Binding-site contacts:
Ligand atom C3 contacts residue VAL457 of chain 1.E at 3.8 Å (hydrophobic).
Ligand atom C27 contacts residue PHE74 of chain 1.A at 3.8 Å (hydrophobic).
Ligand atom C35 contacts residue TYR456 of chain 1.E at 4.0 Å (hydrophobic).
Ligand atom O12 contacts residue ARG48 of chain 1.C at 3.6 Å (salt-bridge).
Ligand atom C29 contacts residue LEU77 of chain 1.A at 4.3 Å (hydrophobic).
Ligand atom O32 contacts residue PHE37 of chain 1.C at 4.3 Å.
Ligand atom C33 contacts residue TYR456 of chain 1.E at 3.9 Å (hydrophobic).
Ligand atom C32 contacts residue PHE37 of chain 1.C at 4.3 Å (hydrophobic).
Ligand atom O32 contacts residue VAL41 of chain 1.C at 4.3 Å.
Ligand atom C26 contacts residue PHE37 of chain 1.C at 3.9 Å (hydrophobic).
Ligand atom C24 contacts residue SER70 of chain 1.A at 2.8 Å.
Ligand atom C3A contacts residue THR452 of chain 1.E at 3.4 Å.
Ligand atom O12 contacts residue SER43 of chain 1.C at 3.8 Å.
Ligand atom C22 contacts residue SER70 of chain 1.A at 4.3 Å.
Ligand atom C2A contacts residue PHE74 of chain 1.A at 3.5 Å (hydrophobic).
Ligand atom O14 contacts residue ARG48 of chain 1.C at 3.0 Å (salt-bridge).
Ligand atom C28 contacts residue PHE74 of chain 1.A at 3.6 Å (hydrophobic).
Ligand atom C26 contacts residue SER70 of chain 1.A at 3.2 Å.
Ligand atom C2C contacts residue PHE74 of chain 1.A at 3.2 Å (hydrophobic).
Ligand atom C3B contacts residue TYR456 of chain 1.E at 4.0 Å (hydrophobic).
Ligand atom C39 contacts residue THR452 of chain 1.E at 4.0 Å.
Ligand atom C3B contacts residue THR452 of chain 1.E at 3.9 Å.
Ligand atom C2D contacts residue PHE74 of chain 1.A at 4.3 Å (hydrophobic).
Ligand atom C27 contacts residue SER70 of chain 1.A at 4.4 Å.
Ligand atom C37 contacts residue THR452 of chain 1.E at 4.2 Å.
Ligand atom O32 contacts residue GLU40 of chain 1.C at 4.2 Å.
Ligand atom P contacts residue ARG48 of chain 1.C at 3.9 Å.
Ligand atom C34 contacts residue VAL453 of chain 1.E at 4.3 Å (hydrophobic).
Ligand atom C23 contacts residue SER70 of chain 1.A at 3.9 Å.
Ligand atom C3A contacts residue TYR456 of chain 1.E at 3.5 Å (hydrophobic).
Ligand atom C2B contacts residue LEU77 of chain 1.A at 4.2 Å (hydrophobic).
Ligand atom C37 contacts residue TYR456 of chain 1.E at 4.2 Å (hydrophobic).
Ligand atom C29 contacts residue PHE74 of chain 1.A at 3.8 Å (hydrophobic).
Ligand atom C25 contacts residue SER70 of chain 1.A at 3.6 Å.
Ligand atom O12 contacts residue VAL41 of chain 1.C at 3.8 Å.
Ligand atom C2B contacts residue PHE74 of chain 1.A at 3.9 Å (hydrophobic).
Ligand atom C2E contacts residue PHE74 of chain 1.A at 4.3 Å (hydrophobic).
Ligand atom C26 contacts residue PHE74 of chain 1.A at 4.3 Å (hydrophobic).
Ligand atom C2D contacts residue ILE183 of chain 1.A at 3.9 Å (hydrophobic).
Ligand atom C38 contacts residue THR452 of chain 1.E at 3.7 Å.

Sequence of chain 1.A:
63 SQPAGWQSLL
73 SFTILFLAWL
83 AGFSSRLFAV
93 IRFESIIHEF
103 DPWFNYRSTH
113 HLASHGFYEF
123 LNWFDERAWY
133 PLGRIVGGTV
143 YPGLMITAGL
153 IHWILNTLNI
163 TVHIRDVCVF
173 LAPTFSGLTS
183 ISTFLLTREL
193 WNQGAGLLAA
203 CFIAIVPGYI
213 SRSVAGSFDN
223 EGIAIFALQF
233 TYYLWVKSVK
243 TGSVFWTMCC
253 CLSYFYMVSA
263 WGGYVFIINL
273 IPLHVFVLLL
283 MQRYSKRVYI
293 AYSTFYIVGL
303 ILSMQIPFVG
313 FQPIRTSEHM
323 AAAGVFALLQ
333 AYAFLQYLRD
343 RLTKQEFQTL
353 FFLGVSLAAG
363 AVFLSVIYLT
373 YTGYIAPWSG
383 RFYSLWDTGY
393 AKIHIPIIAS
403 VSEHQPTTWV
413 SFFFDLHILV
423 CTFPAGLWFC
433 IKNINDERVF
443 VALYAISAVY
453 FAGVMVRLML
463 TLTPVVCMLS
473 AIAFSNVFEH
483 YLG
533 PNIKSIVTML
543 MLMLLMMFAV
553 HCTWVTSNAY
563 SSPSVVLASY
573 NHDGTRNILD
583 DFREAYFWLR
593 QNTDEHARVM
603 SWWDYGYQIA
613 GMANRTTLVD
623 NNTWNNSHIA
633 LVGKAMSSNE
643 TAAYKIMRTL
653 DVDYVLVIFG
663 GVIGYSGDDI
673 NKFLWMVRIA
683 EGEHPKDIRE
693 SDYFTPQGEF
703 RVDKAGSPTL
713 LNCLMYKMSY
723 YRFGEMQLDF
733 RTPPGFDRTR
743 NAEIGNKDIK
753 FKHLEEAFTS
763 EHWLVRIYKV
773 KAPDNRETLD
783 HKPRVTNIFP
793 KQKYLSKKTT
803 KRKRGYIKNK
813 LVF

Sequence of chain 1.C:
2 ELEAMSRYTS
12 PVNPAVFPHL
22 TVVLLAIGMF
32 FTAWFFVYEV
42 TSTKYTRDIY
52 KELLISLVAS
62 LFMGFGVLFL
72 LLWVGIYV

This small molecule binds to this protein.
Small molecule (SMILES): CCCCCCCCCCCCCC(=O)O[C@H](COC(=O)CCCCCCCCCC)COP(=O)(O)OCC[N+](C)(C)C

Sequence of chain 1.E:
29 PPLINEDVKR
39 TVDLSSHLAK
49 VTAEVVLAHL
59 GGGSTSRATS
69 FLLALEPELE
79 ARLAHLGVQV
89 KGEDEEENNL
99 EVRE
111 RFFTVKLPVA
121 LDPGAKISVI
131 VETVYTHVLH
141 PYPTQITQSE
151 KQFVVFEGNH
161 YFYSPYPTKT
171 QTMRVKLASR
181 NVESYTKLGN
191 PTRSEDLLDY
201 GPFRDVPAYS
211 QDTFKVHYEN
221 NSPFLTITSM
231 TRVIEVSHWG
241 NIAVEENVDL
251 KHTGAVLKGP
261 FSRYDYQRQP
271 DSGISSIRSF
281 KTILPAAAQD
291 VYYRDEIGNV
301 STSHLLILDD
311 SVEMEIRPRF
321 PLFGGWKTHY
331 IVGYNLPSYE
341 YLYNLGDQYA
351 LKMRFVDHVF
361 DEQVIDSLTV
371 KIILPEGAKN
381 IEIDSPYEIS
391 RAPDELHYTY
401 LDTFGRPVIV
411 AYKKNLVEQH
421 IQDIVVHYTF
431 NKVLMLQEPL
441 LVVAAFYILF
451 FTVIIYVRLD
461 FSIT